Binding-site contacts:
Ligand atom O6 contacts residue ASP147 of chain 1.L at 3.9 Å.
Ligand atom C5 contacts residue SER151 of chain 1.L at 4.5 Å.
Ligand atom O5 contacts residue ALA150 of chain 1.L at 3.9 Å.
Ligand atom C8 contacts residue ASN154 of chain 1.L at 4.4 Å.
Ligand atom C1 contacts residue ASN154 of chain 1.L at 1.4 Å.
Ligand atom O5 contacts residue ASN154 of chain 1.L at 2.4 Å (h-bond).
Ligand atom C1 contacts residue THR156 of chain 1.L at 3.5 Å.
Ligand atom C7 contacts residue ASN154 of chain 1.L at 3.4 Å.
Ligand atom O6 contacts residue ALA150 of chain 1.L at 3.5 Å.
Ligand atom C6 contacts residue SER151 of chain 1.L at 4.0 Å.
Ligand atom C3 contacts residue ASP147 of chain 1.L at 4.2 Å.
Ligand atom N2 contacts residue THR156 of chain 1.L at 4.5 Å.
Ligand atom C3 contacts residue ASN154 of chain 1.L at 3.7 Å.
Ligand atom N2 contacts residue ASN154 of chain 1.L at 2.8 Å (h-bond).
Ligand atom O5 contacts residue THR156 of chain 1.L at 4.0 Å.
Ligand atom C1 contacts residue ALA150 of chain 1.L at 4.3 Å (hydrophobic).
Ligand atom O3 contacts residue ASP147 of chain 1.L at 4.1 Å.
Ligand atom C4 contacts residue ASN154 of chain 1.L at 4.2 Å.
Ligand atom C6 contacts residue ALA150 of chain 1.L at 4.0 Å (hydrophobic).
Ligand atom C5 contacts residue ASN154 of chain 1.L at 3.7 Å.
Ligand atom O7 contacts residue ASN154 of chain 1.L at 3.6 Å.
Ligand atom C6 contacts residue ASP147 of chain 1.L at 3.4 Å.
Ligand atom C2 contacts residue ASN154 of chain 1.L at 2.4 Å.
Ligand atom C5 contacts residue THR156 of chain 1.L at 4.2 Å.
Ligand atom O5 contacts residue SER151 of chain 1.L at 4.0 Å.

Sequence of chain 1.L:
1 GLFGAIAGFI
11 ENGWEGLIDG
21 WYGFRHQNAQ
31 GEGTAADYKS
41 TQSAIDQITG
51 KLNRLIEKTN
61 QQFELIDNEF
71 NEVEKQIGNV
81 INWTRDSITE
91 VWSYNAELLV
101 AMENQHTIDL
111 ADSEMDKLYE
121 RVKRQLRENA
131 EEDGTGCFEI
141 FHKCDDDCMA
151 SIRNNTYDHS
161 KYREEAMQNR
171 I

The small molecule below binds the protein below.
Small molecule (SMILES): CC(=O)N[C@H]1[C@H](O[C@H]2[C@H](O)[C@@H](NC(C)=O)CO[C@@H]2CO)O[C@H](CO)[C@@H](O[C@@H]2O[C@H](CO)[C@@H](O)[C@H](O)[C@@H]2O)[C@@H]1O